Sequence of chain 1.A:
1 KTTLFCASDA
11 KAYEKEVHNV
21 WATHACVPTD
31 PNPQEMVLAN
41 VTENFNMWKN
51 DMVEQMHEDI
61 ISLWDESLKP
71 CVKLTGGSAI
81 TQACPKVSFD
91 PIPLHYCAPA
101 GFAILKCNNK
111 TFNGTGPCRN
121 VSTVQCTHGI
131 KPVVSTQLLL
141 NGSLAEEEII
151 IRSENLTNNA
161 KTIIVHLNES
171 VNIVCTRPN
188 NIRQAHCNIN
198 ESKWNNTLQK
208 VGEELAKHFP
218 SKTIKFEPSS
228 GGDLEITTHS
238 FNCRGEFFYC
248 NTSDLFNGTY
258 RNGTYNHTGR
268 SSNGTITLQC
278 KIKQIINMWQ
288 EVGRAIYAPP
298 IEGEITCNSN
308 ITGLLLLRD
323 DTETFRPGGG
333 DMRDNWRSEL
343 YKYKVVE

Binding-site contacts:
Ligand atom C8 contacts residue PHE238 of chain 1.A at 4.5 Å (hydrophobic).
Ligand atom C1 contacts residue ASN141 of chain 1.A at 3.2 Å.
Ligand atom N2 contacts residue SER306 of chain 1.A at 2.9 Å (h-bond).
Ligand atom N2 contacts residue ASN141 of chain 1.A at 3.3 Å (h-bond).
Ligand atom O3 contacts residue ASP90 of chain 1.A at 3.7 Å.
Ligand atom C1 contacts residue ASN305 of chain 1.A at 3.7 Å.
Ligand atom O4 contacts residue ASP90 of chain 1.A at 3.4 Å (salt-bridge).
Ligand atom O7 contacts residue ASP90 of chain 1.A at 4.5 Å.
Ligand atom C8 contacts residue LEU140 of chain 1.A at 3.7 Å (hydrophobic).
Ligand atom C4 contacts residue ASN305 of chain 1.A at 4.5 Å.
Ligand atom C6 contacts residue LYS11 of chain 1.B at 3.6 Å.
Ligand atom C4 contacts residue ASP90 of chain 1.A at 3.2 Å.
Ligand atom O6 contacts residue ASP90 of chain 1.A at 3.4 Å (salt-bridge).
Ligand atom O6 contacts residue LYS11 of chain 1.B at 3.9 Å.
Ligand atom C5 contacts residue ASN305 of chain 1.A at 3.9 Å.
Ligand atom O5 contacts residue ASN141 of chain 1.A at 3.9 Å.
Ligand atom C2 contacts residue ASP90 of chain 1.A at 4.4 Å.
Ligand atom C5 contacts residue ASP90 of chain 1.A at 4.2 Å.
Ligand atom C7 contacts residue SER306 of chain 1.A at 3.5 Å.
Ligand atom O7 contacts residue ASN141 of chain 1.A at 3.5 Å (h-bond).
Ligand atom C2 contacts residue ASN141 of chain 1.A at 3.5 Å.
Ligand atom C7 contacts residue ASN141 of chain 1.A at 3.3 Å.
Ligand atom C3 contacts residue ASN305 of chain 1.A at 4.1 Å.
Ligand atom C8 contacts residue ASN141 of chain 1.A at 4.0 Å.
Ligand atom O5 contacts residue ASN305 of chain 1.A at 4.1 Å.
Ligand atom C1 contacts residue SER306 of chain 1.A at 4.1 Å.
Ligand atom C8 contacts residue ASN239 of chain 1.A at 4.0 Å.
Ligand atom C3 contacts residue ASP90 of chain 1.A at 4.0 Å.
Ligand atom C2 contacts residue SER306 of chain 1.A at 4.0 Å.
Ligand atom C3 contacts residue SER306 of chain 1.A at 4.5 Å.
Ligand atom O3 contacts residue CYS304 of chain 1.A at 3.8 Å.
Ligand atom C2 contacts residue ASN305 of chain 1.A at 4.3 Å.
Ligand atom C8 contacts residue SER306 of chain 1.A at 3.2 Å.
Ligand atom C6 contacts residue ASP90 of chain 1.A at 4.2 Å.
Ligand atom O7 contacts residue PRO91 of chain 1.A at 4.1 Å.

Sequence of chain 1.B:
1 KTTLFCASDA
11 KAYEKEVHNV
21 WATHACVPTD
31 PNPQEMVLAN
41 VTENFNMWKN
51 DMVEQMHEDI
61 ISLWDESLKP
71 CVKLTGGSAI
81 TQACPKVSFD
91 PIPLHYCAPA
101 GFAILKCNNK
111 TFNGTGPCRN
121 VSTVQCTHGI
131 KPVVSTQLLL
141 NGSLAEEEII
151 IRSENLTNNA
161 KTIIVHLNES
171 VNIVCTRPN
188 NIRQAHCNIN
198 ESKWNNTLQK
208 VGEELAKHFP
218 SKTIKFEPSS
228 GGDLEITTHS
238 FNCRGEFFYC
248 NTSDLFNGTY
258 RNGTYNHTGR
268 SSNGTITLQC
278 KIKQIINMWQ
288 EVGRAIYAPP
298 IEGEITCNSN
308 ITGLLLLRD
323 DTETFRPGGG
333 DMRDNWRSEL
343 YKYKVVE

The protein below binds the small molecule below.
Small molecule (SMILES): CC(=O)N[C@@H]1[C@@H](O)[C@H](O)[C@@H](CO)O[C@H]1O